Sequence of chain 1.C:
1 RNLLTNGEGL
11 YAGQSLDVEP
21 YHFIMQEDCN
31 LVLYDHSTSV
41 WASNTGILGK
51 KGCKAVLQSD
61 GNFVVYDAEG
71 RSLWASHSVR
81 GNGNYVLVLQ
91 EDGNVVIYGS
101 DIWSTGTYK

The small molecule below binds the protein below.
Small molecule (SMILES): OC[C@H]1O[C@H](O)[C@@H](O)[C@@H](O)[C@@H]1O

Binding-site contacts:
Ligand atom C2 contacts residue GLN26 of chain 1.C at 4.1 Å.
Ligand atom C4 contacts residue SER39 of chain 1.C at 4.1 Å.
Ligand atom C1 contacts residue ASN30 of chain 1.C at 3.9 Å.
Ligand atom O4 contacts residue TYR34 of chain 1.C at 2.7 Å (h-bond).
Ligand atom C1 contacts residue ASP28 of chain 1.C at 4.4 Å.
Ligand atom O2 contacts residue ASP28 of chain 1.C at 2.5 Å (salt-bridge).
Ligand atom C5 contacts residue ASN30 of chain 1.C at 3.9 Å.
Ligand atom O2 contacts residue ASN30 of chain 1.C at 3.1 Å (h-bond).
Ligand atom C4 contacts residue GLN26 of chain 1.C at 4.2 Å.
Ligand atom O4 contacts residue SER39 of chain 1.C at 3.4 Å (h-bond).
Ligand atom C6 contacts residue SER39 of chain 1.C at 2.9 Å.
Ligand atom O4 contacts residue VAL32 of chain 1.C at 4.4 Å.
Ligand atom O2 contacts residue GLN26 of chain 1.C at 3.1 Å (h-bond).
Ligand atom C4 contacts residue ASN30 of chain 1.C at 4.0 Å.
Ligand atom C2 contacts residue ASN30 of chain 1.C at 4.0 Å.
Ligand atom C3 contacts residue GLN26 of chain 1.C at 4.0 Å.
Ligand atom C6 contacts residue ALA42 of chain 1.C at 4.2 Å (hydrophobic).
Ligand atom O3 contacts residue ASP28 of chain 1.C at 4.2 Å.
Ligand atom O5 contacts residue ASN30 of chain 1.C at 3.2 Å (h-bond).
Ligand atom C6 contacts residue ASN30 of chain 1.C at 3.9 Å.
Ligand atom C4 contacts residue VAL32 of chain 1.C at 4.3 Å (hydrophobic).
Ligand atom O3 contacts residue GLN26 of chain 1.C at 3.2 Å (h-bond).
Ligand atom C4 contacts residue TYR34 of chain 1.C at 3.5 Å (hydrophobic).
Ligand atom O3 contacts residue TYR34 of chain 1.C at 3.4 Å (h-bond).
Ligand atom C3 contacts residue TYR34 of chain 1.C at 4.0 Å (hydrophobic).
Ligand atom C5 contacts residue SER39 of chain 1.C at 3.9 Å.
Ligand atom C3 contacts residue ASP28 of chain 1.C at 4.4 Å.
Ligand atom O6 contacts residue SER39 of chain 1.C at 3.3 Å (h-bond).
Ligand atom C2 contacts residue ASP28 of chain 1.C at 3.4 Å.